A protein and the small-molecule ligand that binds it are described below.
Small molecule (SMILES): COC(=O)COC(=O)NC12CCC(CC1)[C@H]1C(=O)N(c3ccc(N)cc3)C(=O)[C@H]12

Sequence of chain 1.A:
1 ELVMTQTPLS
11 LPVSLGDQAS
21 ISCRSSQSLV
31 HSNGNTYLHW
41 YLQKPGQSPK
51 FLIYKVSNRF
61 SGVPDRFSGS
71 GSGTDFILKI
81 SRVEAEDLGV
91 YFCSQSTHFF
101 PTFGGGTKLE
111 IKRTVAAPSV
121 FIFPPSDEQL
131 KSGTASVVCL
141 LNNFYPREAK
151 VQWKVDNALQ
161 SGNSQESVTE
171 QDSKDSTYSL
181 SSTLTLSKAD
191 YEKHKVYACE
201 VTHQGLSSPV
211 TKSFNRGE

Sequence of chain 1.B:
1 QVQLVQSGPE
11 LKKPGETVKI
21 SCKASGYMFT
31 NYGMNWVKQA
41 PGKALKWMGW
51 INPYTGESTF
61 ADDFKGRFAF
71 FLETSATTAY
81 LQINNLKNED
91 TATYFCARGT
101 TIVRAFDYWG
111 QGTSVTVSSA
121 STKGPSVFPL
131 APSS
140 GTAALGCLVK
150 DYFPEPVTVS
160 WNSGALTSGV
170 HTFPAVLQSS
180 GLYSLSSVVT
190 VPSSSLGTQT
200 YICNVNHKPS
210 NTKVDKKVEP

Binding-site contacts:
Ligand atom OAE contacts residue THR101 of chain 1.B at 3.3 Å.
Ligand atom CAK contacts residue THR101 of chain 1.B at 3.6 Å.
Ligand atom CAO contacts residue TRP47 of chain 1.B at 4.0 Å (hydrophobic).
Ligand atom CAJ contacts residue ARG104 of chain 1.B at 4.1 Å.
Ligand atom CAO contacts residue PRO101 of chain 1.A at 3.6 Å (hydrophobic).
Ligand atom CAV contacts residue TRP50 of chain 1.B at 3.7 Å (hydrophobic).
Ligand atom CAG contacts residue PRO101 of chain 1.A at 4.4 Å (hydrophobic).
Ligand atom CAN contacts residue PHE99 of chain 1.A at 3.5 Å (hydrophobic).
Ligand atom CAU contacts residue THR101 of chain 1.B at 4.2 Å.
Ligand atom CAM contacts residue TRP47 of chain 1.B at 3.8 Å (hydrophobic).
Ligand atom CAG contacts residue ARG104 of chain 1.B at 4.0 Å.
Ligand atom CAM contacts residue PRO101 of chain 1.A at 3.4 Å (hydrophobic).
Ligand atom OAD contacts residue TRP50 of chain 1.B at 3.3 Å (h-bond).
Ligand atom CAS contacts residue PHE99 of chain 1.A at 3.5 Å (hydrophobic).
Ligand atom CAM contacts residue ASN35 of chain 1.B at 4.4 Å.
Ligand atom CAT contacts residue TRP50 of chain 1.B at 4.4 Å (hydrophobic).
Ligand atom CAT contacts residue PHE99 of chain 1.A at 3.5 Å (hydrophobic).
Ligand atom CAI contacts residue THR101 of chain 1.B at 3.8 Å.
Ligand atom CAZ contacts residue TRP50 of chain 1.B at 4.0 Å (hydrophobic).
Ligand atom CAA contacts residue PHE99 of chain 1.A at 4.2 Å (hydrophobic).
Ligand atom NBB contacts residue TRP50 of chain 1.B at 4.2 Å.
Ligand atom CAU contacts residue TRP50 of chain 1.B at 4.3 Å (hydrophobic).
Ligand atom CAO contacts residue PHE99 of chain 1.A at 4.4 Å (hydrophobic).
Ligand atom OAF contacts residue TRP50 of chain 1.B at 4.0 Å.
Ligand atom CBA contacts residue TRP50 of chain 1.B at 3.5 Å (hydrophobic).
Ligand atom OAR contacts residue PHE99 of chain 1.A at 3.5 Å.
Ligand atom CAK contacts residue TRP50 of chain 1.B at 4.3 Å (hydrophobic).
Ligand atom CAL contacts residue ARG104 of chain 1.B at 4.0 Å.
Ligand atom OAQ contacts residue PHE99 of chain 1.A at 3.4 Å.
Ligand atom CAG contacts residue SER96 of chain 1.A at 3.6 Å.
Ligand atom CAH contacts residue SER96 of chain 1.A at 4.0 Å.
Ligand atom OAD contacts residue THR59 of chain 1.B at 4.0 Å.
Ligand atom CAH contacts residue ARG104 of chain 1.B at 4.5 Å.
Ligand atom NAP contacts residue PHE99 of chain 1.A at 4.0 Å.
Ligand atom OAD contacts residue PHE99 of chain 1.A at 3.7 Å.
Ligand atom CAY contacts residue PRO101 of chain 1.A at 4.4 Å (hydrophobic).
Ligand atom OAC contacts residue PHE99 of chain 1.A at 3.8 Å.
Ligand atom CAO contacts residue TRP50 of chain 1.B at 4.3 Å (hydrophobic).
Ligand atom OAE contacts residue ARG104 of chain 1.B at 4.3 Å.